Binding-site contacts:
Ligand atom C1 contacts residue GLN65 of chain 53.G at 3.7 Å.
Ligand atom C4 contacts residue ASN67 of chain 53.E at 4.2 Å.
Ligand atom C3 contacts residue ASN67 of chain 53.E at 3.8 Å.
Ligand atom C2 contacts residue ASN67 of chain 53.E at 2.5 Å.
Ligand atom O7 contacts residue ASN67 of chain 53.E at 4.1 Å.
Ligand atom N2 contacts residue GLN65 of chain 53.G at 4.4 Å.
Ligand atom O5 contacts residue ASN67 of chain 53.E at 2.4 Å (h-bond).
Ligand atom O3 contacts residue GLN65 of chain 53.G at 3.2 Å.
Ligand atom O5 contacts residue TYR60 of chain 53.G at 3.5 Å.
Ligand atom O7 contacts residue MET118 of chain 53.E at 3.9 Å.
Ligand atom C8 contacts residue ASN67 of chain 53.E at 3.6 Å.
Ligand atom C6 contacts residue GLN65 of chain 53.G at 4.1 Å.
Ligand atom C5 contacts residue TYR60 of chain 53.G at 4.2 Å (hydrophobic).
Ligand atom C4 contacts residue ASP66 of chain 53.G at 3.8 Å.
Ligand atom O4 contacts residue ASP66 of chain 53.G at 4.2 Å.
Ligand atom C3 contacts residue GLN65 of chain 53.G at 4.1 Å.
Ligand atom N2 contacts residue ASN67 of chain 53.E at 3.1 Å (h-bond).
Ligand atom C7 contacts residue ASN67 of chain 53.E at 3.6 Å.
Ligand atom O5 contacts residue GLN65 of chain 53.G at 3.9 Å.
Ligand atom C6 contacts residue TYR60 of chain 53.G at 3.8 Å (hydrophobic).
Ligand atom O6 contacts residue ASP66 of chain 53.G at 2.8 Å (salt-bridge).
Ligand atom O7 contacts residue ARG89 of chain 53.E at 4.0 Å.
Ligand atom C8 contacts residue GLN65 of chain 53.G at 3.5 Å.
Ligand atom C3 contacts residue ASP66 of chain 53.G at 4.3 Å.
Ligand atom C5 contacts residue ASN67 of chain 53.E at 3.6 Å.
Ligand atom C6 contacts residue ASP66 of chain 53.G at 4.2 Å.
Ligand atom O3 contacts residue ASN67 of chain 53.E at 4.4 Å.
Ligand atom O3 contacts residue ASP66 of chain 53.G at 3.8 Å.
Ligand atom C1 contacts residue ASN67 of chain 53.E at 1.4 Å.
Ligand atom O6 contacts residue GLN65 of chain 53.G at 4.2 Å.
Ligand atom C2 contacts residue GLN65 of chain 53.G at 3.4 Å.

A small-molecule ligand and the protein it binds are described below.
Small molecule (SMILES): CC(=O)N[C@@H]1[C@@H](O)[C@H](O)[C@@H](CO)O[C@H]1O

Sequence of chain 53.G:
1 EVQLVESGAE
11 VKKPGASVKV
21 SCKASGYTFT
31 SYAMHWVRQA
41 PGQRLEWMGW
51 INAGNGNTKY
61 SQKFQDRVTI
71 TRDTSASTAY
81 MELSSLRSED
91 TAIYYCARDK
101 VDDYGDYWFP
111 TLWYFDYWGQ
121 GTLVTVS

Sequence of chain 53.E:
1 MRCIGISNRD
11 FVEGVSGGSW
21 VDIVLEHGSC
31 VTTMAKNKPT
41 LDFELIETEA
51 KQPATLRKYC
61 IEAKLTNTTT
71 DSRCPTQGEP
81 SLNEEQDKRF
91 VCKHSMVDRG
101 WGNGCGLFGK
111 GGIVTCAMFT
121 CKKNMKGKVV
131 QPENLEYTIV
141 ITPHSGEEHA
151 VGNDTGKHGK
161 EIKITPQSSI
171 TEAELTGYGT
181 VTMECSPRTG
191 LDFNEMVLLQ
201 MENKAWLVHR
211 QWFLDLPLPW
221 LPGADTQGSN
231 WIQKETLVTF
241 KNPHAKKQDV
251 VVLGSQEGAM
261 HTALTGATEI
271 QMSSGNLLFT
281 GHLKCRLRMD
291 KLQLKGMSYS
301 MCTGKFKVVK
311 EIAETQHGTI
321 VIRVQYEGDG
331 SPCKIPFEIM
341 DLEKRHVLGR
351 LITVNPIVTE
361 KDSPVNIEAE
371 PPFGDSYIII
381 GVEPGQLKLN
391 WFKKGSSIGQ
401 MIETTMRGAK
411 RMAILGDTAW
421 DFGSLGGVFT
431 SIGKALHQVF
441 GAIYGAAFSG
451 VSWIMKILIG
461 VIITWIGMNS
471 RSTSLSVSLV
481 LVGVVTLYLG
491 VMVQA